A protein and the small-molecule ligand that binds it are described below.
Small molecule (SMILES): CC(=O)N[C@H]1[C@H](O[C@H]2[C@H](O)[C@@H](NC(C)=O)CO[C@@H]2CO)O[C@H](CO)[C@@H](O)[C@@H]1O

Binding-site contacts:
Ligand atom C8 contacts residue ASN1134 of chain 1.C at 4.3 Å.
Ligand atom C1 contacts residue ASN1134 of chain 1.C at 1.4 Å.
Ligand atom N2 contacts residue ASN1134 of chain 1.C at 2.9 Å (h-bond).
Ligand atom C2 contacts residue ASN1134 of chain 1.C at 2.4 Å.
Ligand atom O5 contacts residue ASN1134 of chain 1.C at 2.3 Å (h-bond).
Ligand atom C5 contacts residue ASN1134 of chain 1.C at 3.6 Å.
Ligand atom C4 contacts residue ASN1134 of chain 1.C at 4.1 Å.
Ligand atom O7 contacts residue ASN1134 of chain 1.C at 2.7 Å (h-bond).
Ligand atom C7 contacts residue ASN1134 of chain 1.C at 3.0 Å.
Ligand atom C3 contacts residue ASN1134 of chain 1.C at 3.7 Å.

Sequence of chain 1.C:
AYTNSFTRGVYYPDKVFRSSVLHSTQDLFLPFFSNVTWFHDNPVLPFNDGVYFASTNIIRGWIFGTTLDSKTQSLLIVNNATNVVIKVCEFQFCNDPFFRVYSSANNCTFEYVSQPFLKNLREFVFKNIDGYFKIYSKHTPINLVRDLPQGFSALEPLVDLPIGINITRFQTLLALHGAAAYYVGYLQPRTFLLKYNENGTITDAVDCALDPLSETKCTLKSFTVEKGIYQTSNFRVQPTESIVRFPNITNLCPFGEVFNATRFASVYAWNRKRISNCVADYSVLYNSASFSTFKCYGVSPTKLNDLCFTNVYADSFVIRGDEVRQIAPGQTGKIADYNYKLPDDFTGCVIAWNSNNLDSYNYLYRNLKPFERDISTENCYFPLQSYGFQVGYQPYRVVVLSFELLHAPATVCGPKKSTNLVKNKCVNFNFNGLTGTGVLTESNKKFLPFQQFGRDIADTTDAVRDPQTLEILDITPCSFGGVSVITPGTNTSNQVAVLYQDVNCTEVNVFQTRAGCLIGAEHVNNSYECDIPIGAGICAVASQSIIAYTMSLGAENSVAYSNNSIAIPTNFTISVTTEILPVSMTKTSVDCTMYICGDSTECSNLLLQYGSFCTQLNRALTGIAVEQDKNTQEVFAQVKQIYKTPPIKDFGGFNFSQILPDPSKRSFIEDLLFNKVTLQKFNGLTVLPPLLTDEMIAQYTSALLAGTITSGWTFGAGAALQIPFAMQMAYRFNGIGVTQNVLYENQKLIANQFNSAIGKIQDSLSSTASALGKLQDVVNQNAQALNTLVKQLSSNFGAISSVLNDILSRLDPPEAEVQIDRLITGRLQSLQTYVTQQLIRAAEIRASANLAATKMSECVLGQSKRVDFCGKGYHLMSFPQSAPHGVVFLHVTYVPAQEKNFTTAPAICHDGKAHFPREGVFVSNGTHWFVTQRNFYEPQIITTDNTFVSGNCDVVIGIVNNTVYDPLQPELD